Binding-site contacts:
Ligand atom C2 contacts residue ASN1424 of chain 1.B at 2.9 Å.
Ligand atom C1 contacts residue ASN1424 of chain 1.B at 1.6 Å.
Ligand atom C8 contacts residue ASN1424 of chain 1.B at 4.3 Å.
Ligand atom C8 contacts residue THR1370 of chain 1.B at 4.2 Å.
Ligand atom O5 contacts residue ASN1424 of chain 1.B at 1.9 Å (h-bond).
Ligand atom C4 contacts residue ASN1424 of chain 1.B at 4.3 Å.
Ligand atom C3 contacts residue ASN1424 of chain 1.B at 4.1 Å.
Ligand atom C5 contacts residue ASN1424 of chain 1.B at 3.3 Å.
Ligand atom N2 contacts residue ASN1424 of chain 1.B at 3.6 Å (h-bond).
Ligand atom C6 contacts residue ASN1424 of chain 1.B at 4.2 Å.
Ligand atom C7 contacts residue ASN1424 of chain 1.B at 4.3 Å.

This protein binds this small molecule.
Small molecule (SMILES): CC(=O)N[C@H]1[C@H](O[C@H]2[C@H](O)[C@@H](NC(C)=O)CO[C@@H]2CO)O[C@H](CO)[C@@H](O)[C@@H]1O

Sequence of chain 1.B:
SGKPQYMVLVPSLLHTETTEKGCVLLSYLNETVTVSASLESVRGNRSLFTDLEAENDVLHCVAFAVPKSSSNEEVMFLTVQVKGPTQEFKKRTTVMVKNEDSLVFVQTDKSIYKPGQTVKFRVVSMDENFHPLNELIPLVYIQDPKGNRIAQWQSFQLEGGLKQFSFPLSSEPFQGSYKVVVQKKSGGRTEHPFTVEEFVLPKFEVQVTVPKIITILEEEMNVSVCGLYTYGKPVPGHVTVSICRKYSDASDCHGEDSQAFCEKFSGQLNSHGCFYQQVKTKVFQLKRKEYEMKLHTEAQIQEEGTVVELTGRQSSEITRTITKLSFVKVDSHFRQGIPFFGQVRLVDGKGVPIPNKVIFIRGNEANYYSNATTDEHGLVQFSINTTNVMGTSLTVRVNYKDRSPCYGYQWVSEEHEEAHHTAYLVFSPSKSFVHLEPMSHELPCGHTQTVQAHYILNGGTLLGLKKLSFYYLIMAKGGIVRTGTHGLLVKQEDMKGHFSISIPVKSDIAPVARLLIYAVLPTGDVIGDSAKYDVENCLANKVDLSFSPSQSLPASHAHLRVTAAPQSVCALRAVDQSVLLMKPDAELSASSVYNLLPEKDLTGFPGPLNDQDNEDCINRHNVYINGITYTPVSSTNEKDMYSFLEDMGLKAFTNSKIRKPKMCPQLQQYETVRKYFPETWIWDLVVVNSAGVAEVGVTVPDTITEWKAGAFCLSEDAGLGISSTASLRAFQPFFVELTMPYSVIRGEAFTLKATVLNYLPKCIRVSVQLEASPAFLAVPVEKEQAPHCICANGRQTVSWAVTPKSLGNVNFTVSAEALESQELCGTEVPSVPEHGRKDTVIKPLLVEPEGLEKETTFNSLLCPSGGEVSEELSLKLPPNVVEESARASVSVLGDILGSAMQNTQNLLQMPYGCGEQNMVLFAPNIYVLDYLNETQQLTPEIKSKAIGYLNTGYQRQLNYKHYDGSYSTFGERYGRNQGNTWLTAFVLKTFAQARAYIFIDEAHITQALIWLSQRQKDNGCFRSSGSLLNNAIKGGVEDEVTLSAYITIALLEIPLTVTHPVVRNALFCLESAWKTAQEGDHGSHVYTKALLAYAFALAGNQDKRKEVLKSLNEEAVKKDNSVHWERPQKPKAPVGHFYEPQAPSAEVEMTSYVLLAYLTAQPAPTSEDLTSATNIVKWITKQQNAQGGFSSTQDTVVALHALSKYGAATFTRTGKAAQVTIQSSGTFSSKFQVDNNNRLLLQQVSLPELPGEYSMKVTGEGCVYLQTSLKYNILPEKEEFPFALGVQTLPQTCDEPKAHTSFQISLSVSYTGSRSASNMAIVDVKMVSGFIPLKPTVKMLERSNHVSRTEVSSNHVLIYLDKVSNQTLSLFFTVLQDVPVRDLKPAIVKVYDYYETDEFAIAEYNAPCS